Sequence of chain 1.A:
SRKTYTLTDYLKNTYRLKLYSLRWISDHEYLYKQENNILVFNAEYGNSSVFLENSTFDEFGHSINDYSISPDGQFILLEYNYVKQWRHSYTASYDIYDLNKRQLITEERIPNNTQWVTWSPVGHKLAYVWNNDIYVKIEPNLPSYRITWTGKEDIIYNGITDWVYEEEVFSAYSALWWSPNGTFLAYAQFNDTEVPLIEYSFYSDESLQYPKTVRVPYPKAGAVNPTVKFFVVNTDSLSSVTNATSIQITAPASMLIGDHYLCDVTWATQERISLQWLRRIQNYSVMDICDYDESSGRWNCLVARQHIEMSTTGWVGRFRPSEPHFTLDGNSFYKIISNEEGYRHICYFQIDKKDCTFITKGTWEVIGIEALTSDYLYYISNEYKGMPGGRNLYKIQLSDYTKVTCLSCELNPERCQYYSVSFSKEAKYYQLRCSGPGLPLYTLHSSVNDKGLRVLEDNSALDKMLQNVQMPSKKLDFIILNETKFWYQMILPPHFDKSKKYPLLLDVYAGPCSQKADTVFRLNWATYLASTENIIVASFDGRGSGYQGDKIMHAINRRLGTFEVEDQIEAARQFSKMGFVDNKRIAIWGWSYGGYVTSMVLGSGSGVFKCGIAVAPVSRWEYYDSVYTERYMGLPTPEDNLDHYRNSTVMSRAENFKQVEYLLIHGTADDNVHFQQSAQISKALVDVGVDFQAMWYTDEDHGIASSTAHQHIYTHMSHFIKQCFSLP

A protein and the small-molecule ligand that binds it are described below.
Small molecule (SMILES): CC(=O)N[C@@H]1[C@@H](O)[C@H](O)[C@@H](CO)O[C@H]1O

Binding-site contacts:
Ligand atom O5 contacts residue ILE281 of chain 1.A at 4.1 Å.
Ligand atom O5 contacts residue ASN283 of chain 1.A at 2.4 Å (h-bond).
Ligand atom C5 contacts residue ASN283 of chain 1.A at 3.7 Å.
Ligand atom C1 contacts residue ILE281 of chain 1.A at 3.9 Å (hydrophobic).
Ligand atom O6 contacts residue ARG558 of chain 1.A at 3.7 Å.
Ligand atom C8 contacts residue ASN283 of chain 1.A at 4.3 Å.
Ligand atom O7 contacts residue SER311 of chain 1.A at 3.5 Å (h-bond).
Ligand atom N2 contacts residue ASN283 of chain 1.A at 3.0 Å (h-bond).
Ligand atom C1 contacts residue ASN283 of chain 1.A at 1.5 Å.
Ligand atom C3 contacts residue ASN283 of chain 1.A at 3.8 Å.
Ligand atom C2 contacts residue ASN283 of chain 1.A at 2.4 Å.
Ligand atom C5 contacts residue ILE281 of chain 1.A at 4.3 Å (hydrophobic).
Ligand atom C6 contacts residue ARG558 of chain 1.A at 3.4 Å.
Ligand atom C7 contacts residue ASN283 of chain 1.A at 3.3 Å.
Ligand atom O7 contacts residue ASN283 of chain 1.A at 3.1 Å (h-bond).
Ligand atom C4 contacts residue ASN283 of chain 1.A at 4.3 Å.
Ligand atom C8 contacts residue TYR284 of chain 1.A at 4.5 Å (hydrophobic).